Binding-site contacts:
Ligand atom C1 contacts residue GLN580 of chain 1.C at 4.3 Å.
Ligand atom O6 contacts residue THR581 of chain 1.C at 3.6 Å (h-bond).
Ligand atom C8 contacts residue ASN331 of chain 1.C at 4.5 Å.
Ligand atom C2 contacts residue GLN580 of chain 1.C at 4.1 Å.
Ligand atom C5 contacts residue ASN331 of chain 1.C at 3.7 Å.
Ligand atom C5 contacts residue PRO579 of chain 1.C at 4.4 Å (hydrophobic).
Ligand atom C5 contacts residue GLN580 of chain 1.C at 4.0 Å.
Ligand atom C4 contacts residue ASN331 of chain 1.C at 4.2 Å.
Ligand atom O3 contacts residue GLN580 of chain 1.C at 4.3 Å.
Ligand atom O5 contacts residue ASN331 of chain 1.C at 2.4 Å (h-bond).
Ligand atom N2 contacts residue ASN331 of chain 1.C at 2.8 Å (h-bond).
Ligand atom O7 contacts residue ASN331 of chain 1.C at 3.7 Å.
Ligand atom C3 contacts residue ASN331 of chain 1.C at 3.8 Å.
Ligand atom C1 contacts residue ASN331 of chain 1.C at 1.4 Å.
Ligand atom C4 contacts residue GLN580 of chain 1.C at 3.5 Å.
Ligand atom C7 contacts residue ASN331 of chain 1.C at 3.4 Å.
Ligand atom C6 contacts residue GLN580 of chain 1.C at 4.0 Å.
Ligand atom C3 contacts residue GLN580 of chain 1.C at 4.2 Å.
Ligand atom O5 contacts residue PRO579 of chain 1.C at 4.1 Å.
Ligand atom O4 contacts residue GLN580 of chain 1.C at 4.4 Å.
Ligand atom O6 contacts residue PRO579 of chain 1.C at 2.6 Å (h-bond).
Ligand atom C2 contacts residue ASN331 of chain 1.C at 2.4 Å.
Ligand atom C6 contacts residue LEU582 of chain 1.C at 4.4 Å (hydrophobic).
Ligand atom O5 contacts residue GLN580 of chain 1.C at 3.9 Å.
Ligand atom O6 contacts residue GLN580 of chain 1.C at 2.9 Å (h-bond).
Ligand atom C6 contacts residue PRO579 of chain 1.C at 3.4 Å (hydrophobic).
Ligand atom O6 contacts residue LEU582 of chain 1.C at 3.8 Å.

Sequence of chain 1.C:
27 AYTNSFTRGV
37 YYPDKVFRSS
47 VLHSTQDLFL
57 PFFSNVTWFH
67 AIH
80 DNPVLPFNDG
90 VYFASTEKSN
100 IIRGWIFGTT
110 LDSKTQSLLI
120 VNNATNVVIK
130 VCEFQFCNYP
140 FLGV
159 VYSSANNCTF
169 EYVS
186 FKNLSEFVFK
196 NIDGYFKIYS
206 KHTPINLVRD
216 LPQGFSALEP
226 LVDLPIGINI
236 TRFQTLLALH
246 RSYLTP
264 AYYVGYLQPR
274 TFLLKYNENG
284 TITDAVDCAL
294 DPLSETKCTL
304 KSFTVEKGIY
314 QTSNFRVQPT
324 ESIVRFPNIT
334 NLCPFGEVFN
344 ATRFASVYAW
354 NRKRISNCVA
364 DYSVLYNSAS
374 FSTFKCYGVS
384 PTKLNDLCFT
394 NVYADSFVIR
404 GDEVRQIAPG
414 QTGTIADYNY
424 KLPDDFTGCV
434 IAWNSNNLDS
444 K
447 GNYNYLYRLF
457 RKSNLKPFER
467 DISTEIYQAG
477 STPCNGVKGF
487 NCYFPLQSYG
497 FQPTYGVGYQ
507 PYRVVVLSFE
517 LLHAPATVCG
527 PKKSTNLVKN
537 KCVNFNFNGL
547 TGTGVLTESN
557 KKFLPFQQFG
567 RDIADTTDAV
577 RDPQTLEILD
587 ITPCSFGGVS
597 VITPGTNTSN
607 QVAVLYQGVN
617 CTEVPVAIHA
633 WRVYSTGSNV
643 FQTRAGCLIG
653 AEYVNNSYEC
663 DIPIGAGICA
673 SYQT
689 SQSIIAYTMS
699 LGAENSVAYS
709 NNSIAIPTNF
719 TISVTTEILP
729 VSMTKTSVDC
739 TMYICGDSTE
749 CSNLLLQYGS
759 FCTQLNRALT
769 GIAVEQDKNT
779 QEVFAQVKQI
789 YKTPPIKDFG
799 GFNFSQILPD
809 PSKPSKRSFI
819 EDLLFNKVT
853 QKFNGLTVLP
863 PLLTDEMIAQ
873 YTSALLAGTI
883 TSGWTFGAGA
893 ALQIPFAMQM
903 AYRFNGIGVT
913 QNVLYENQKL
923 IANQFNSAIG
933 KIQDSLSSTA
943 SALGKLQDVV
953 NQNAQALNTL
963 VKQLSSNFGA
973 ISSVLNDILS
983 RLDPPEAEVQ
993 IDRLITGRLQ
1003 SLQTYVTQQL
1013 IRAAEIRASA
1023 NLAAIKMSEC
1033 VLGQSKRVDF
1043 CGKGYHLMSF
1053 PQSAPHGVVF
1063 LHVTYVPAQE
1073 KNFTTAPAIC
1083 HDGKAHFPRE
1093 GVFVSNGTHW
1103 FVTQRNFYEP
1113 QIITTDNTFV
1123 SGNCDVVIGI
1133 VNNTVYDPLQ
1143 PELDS

This small molecule binds to this protein.
Small molecule (SMILES): CC(=O)N[C@@H]1[C@@H](O)[C@H](O)[C@@H](CO)O[C@H]1O